The small molecule below binds the protein below.
Small molecule (SMILES): CC(=O)N[C@H]1[C@H](O[C@H]2[C@H](O)[C@@H](NC(C)=O)CO[C@@H]2CO)O[C@H](CO)[C@@H](O[C@@H]2O[C@H](CO[C@H]3O[C@H](CO)[C@@H](O)[C@H](O)[C@@H]3O)[C@@H](O)[C@H](O[C@H]3O[C@H](CO)[C@@H](O)[C@H](O)[C@@H]3O)[C@@H]2O)[C@@H]1O

Binding-site contacts:
Ligand atom C8 contacts residue TYR370 of chain 1.A at 4.4 Å (hydrophobic).
Ligand atom C5 contacts residue ASN367 of chain 1.A at 3.6 Å.
Ligand atom C8 contacts residue ASN367 of chain 1.A at 3.4 Å.
Ligand atom C3 contacts residue ASN367 of chain 1.A at 3.8 Å.
Ligand atom C5 contacts residue TYR370 of chain 1.A at 4.1 Å (hydrophobic).
Ligand atom C4 contacts residue ASN367 of chain 1.A at 4.2 Å.
Ligand atom C1 contacts residue SER369 of chain 1.A at 4.1 Å.
Ligand atom O5 contacts residue TYR370 of chain 1.A at 3.8 Å.
Ligand atom C6 contacts residue TYR370 of chain 1.A at 4.1 Å (hydrophobic).
Ligand atom O7 contacts residue ASN367 of chain 1.A at 3.6 Å (h-bond).
Ligand atom C7 contacts residue ASN367 of chain 1.A at 3.4 Å.
Ligand atom C1 contacts residue TYR370 of chain 1.A at 4.1 Å (hydrophobic).
Ligand atom C1 contacts residue ASN367 of chain 1.A at 1.4 Å.
Ligand atom C2 contacts residue ASN367 of chain 1.A at 2.5 Å.
Ligand atom O5 contacts residue ASN367 of chain 1.A at 2.4 Å (h-bond).
Ligand atom N2 contacts residue ASN367 of chain 1.A at 2.9 Å (h-bond).

Sequence of chain 1.A:
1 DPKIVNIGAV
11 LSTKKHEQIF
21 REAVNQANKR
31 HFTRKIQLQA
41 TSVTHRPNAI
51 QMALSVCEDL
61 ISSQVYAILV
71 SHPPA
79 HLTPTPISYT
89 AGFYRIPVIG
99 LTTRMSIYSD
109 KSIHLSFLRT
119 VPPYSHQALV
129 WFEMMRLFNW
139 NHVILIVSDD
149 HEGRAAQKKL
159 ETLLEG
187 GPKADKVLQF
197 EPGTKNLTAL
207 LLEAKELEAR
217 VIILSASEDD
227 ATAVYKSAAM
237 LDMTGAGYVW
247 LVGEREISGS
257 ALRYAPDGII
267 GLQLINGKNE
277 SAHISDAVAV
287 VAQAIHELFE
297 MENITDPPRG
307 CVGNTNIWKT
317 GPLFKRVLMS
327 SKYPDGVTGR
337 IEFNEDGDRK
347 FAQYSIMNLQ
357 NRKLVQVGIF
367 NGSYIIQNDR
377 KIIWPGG